Binding-site contacts:
Ligand atom N09 contacts residue PRO241 of chain 1.A at 3.7 Å.
Ligand atom O08 contacts residue MET235 of chain 1.A at 2.1 Å.
Ligand atom C04 contacts residue MET235 of chain 1.A at 3.9 Å (hydrophobic).
Ligand atom C01 contacts residue ALA278 of chain 1.A at 3.8 Å (hydrophobic).
Ligand atom C01 contacts residue ILE281 of chain 1.A at 2.7 Å (hydrophobic).
Ligand atom N02 contacts residue ALA278 of chain 1.A at 3.8 Å.
Ligand atom O08 contacts residue PRO241 of chain 1.A at 3.8 Å.
Ligand atom C14 contacts residue SER242 of chain 1.A at 3.8 Å.
Ligand atom C07 contacts residue MET235 of chain 1.A at 3.0 Å (hydrophobic).
Ligand atom C07 contacts residue PRO241 of chain 1.A at 3.5 Å (hydrophobic).
Ligand atom N06 contacts residue MET235 of chain 1.A at 3.2 Å.
Ligand atom C05 contacts residue MET282 of chain 1.A at 2.9 Å (hydrophobic).
Ligand atom CL15 contacts residue MET282 of chain 1.A at 2.0 Å.
Ligand atom C05 contacts residue MET235 of chain 1.A at 3.4 Å (hydrophobic).
Ligand atom C03 contacts residue ILE281 of chain 1.A at 3.8 Å (hydrophobic).
Ligand atom CL15 contacts residue PRO241 of chain 1.A at 2.9 Å.
Ligand atom C12 contacts residue GLU2 of chain 1.A at 3.7 Å.
Ligand atom C05 contacts residue ALA278 of chain 1.A at 4.0 Å (hydrophobic).
Ligand atom N09 contacts residue MET235 of chain 1.A at 4.1 Å.
Ligand atom N02 contacts residue ASP236 of chain 1.A at 4.0 Å.
Ligand atom C07 contacts residue MET282 of chain 1.A at 3.9 Å (hydrophobic).
Ligand atom N02 contacts residue MET282 of chain 1.A at 3.2 Å.
Ligand atom C13 contacts residue GLU2 of chain 1.A at 3.2 Å.
Ligand atom C03 contacts residue MET282 of chain 1.A at 2.3 Å (hydrophobic).
Ligand atom N06 contacts residue ALA278 of chain 1.A at 3.1 Å.
Ligand atom C01 contacts residue ASP236 of chain 1.A at 3.5 Å.
Ligand atom C13 contacts residue SER242 of chain 1.A at 4.0 Å.
Ligand atom N02 contacts residue MET235 of chain 1.A at 3.7 Å.
Ligand atom C04 contacts residue MET282 of chain 1.A at 1.9 Å (hydrophobic).
Ligand atom C01 contacts residue MET235 of chain 1.A at 4.0 Å (hydrophobic).
Ligand atom C03 contacts residue MET235 of chain 1.A at 3.7 Å (hydrophobic).
Ligand atom N06 contacts residue MET282 of chain 1.A at 3.5 Å.
Ligand atom C05 contacts residue PRO241 of chain 1.A at 3.7 Å (hydrophobic).
Ligand atom C04 contacts residue PRO241 of chain 1.A at 3.6 Å (hydrophobic).
Ligand atom O08 contacts residue ALA278 of chain 1.A at 3.8 Å.
Ligand atom CL15 contacts residue MET235 of chain 1.A at 4.0 Å.
Ligand atom N02 contacts residue ILE281 of chain 1.A at 3.4 Å.
Ligand atom C03 contacts residue ASP236 of chain 1.A at 3.6 Å.
Ligand atom C14 contacts residue PRO241 of chain 1.A at 4.1 Å (hydrophobic).
Ligand atom N09 contacts residue MET282 of chain 1.A at 4.0 Å.

Sequence of chain 1.A:
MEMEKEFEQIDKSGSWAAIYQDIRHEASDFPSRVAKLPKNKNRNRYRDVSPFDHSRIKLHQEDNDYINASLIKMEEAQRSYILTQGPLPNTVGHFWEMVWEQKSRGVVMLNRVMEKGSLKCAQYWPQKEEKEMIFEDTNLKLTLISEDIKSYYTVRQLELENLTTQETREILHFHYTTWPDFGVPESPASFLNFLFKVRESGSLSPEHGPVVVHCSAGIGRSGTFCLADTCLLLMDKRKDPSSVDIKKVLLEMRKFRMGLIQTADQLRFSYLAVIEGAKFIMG

A protein and the small-molecule ligand that binds it are described below.
Small molecule (SMILES): Cn1cc(Cl)c(C(=O)NC2CCCC2)n1